Binding-site contacts:
Ligand atom O6 contacts residue THR25 of chain 2.A at 3.2 Å (h-bond).
Ligand atom C6 contacts residue THR25 of chain 2.A at 4.1 Å.
Ligand atom C7 contacts residue ASN23 of chain 2.A at 3.2 Å.
Ligand atom O6 contacts residue THR15 of chain 2.A at 3.8 Å.
Ligand atom O5 contacts residue ASN23 of chain 2.A at 2.2 Å (h-bond).
Ligand atom C5 contacts residue ASN23 of chain 2.A at 3.5 Å.
Ligand atom C3 contacts residue ASN23 of chain 2.A at 3.8 Å.
Ligand atom O7 contacts residue ASN23 of chain 2.A at 2.9 Å (h-bond).
Ligand atom C4 contacts residue ASN23 of chain 2.A at 4.1 Å.
Ligand atom C2 contacts residue ASN23 of chain 2.A at 2.5 Å.
Ligand atom N2 contacts residue ASN23 of chain 2.A at 3.0 Å (h-bond).
Ligand atom C1 contacts residue ASN23 of chain 2.A at 1.4 Å.

A small-molecule ligand and the protein it binds are described below.
Small molecule (SMILES): CC(=O)N[C@H]1[C@H](O[C@H]2[C@H](O)[C@@H](NC(C)=O)CO[C@@H]2CO)O[C@H](CO)[C@@H](O)[C@@H]1O

Sequence of chain 2.A:
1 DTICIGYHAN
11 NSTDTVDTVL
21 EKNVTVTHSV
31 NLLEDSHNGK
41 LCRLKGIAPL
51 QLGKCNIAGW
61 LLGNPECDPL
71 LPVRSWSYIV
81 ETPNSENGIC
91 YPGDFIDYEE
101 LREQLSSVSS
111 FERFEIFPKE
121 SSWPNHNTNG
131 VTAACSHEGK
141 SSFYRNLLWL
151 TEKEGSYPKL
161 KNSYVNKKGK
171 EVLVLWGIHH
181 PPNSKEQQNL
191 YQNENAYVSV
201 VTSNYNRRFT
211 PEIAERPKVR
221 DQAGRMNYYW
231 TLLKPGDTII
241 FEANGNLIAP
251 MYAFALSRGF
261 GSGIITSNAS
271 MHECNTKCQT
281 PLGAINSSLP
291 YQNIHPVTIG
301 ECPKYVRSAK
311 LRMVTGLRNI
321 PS